This protein binds this small molecule.
Small molecule (SMILES): CCn1c(=O)c2c(nc(/C=C/c3ccc(OC)c(OC)c3)n2C)n(CC)c1=O

Binding-site contacts:
Ligand atom C5' contacts residue LEU274 of chain 1.D at 4.1 Å (hydrophobic).
Ligand atom N3 contacts residue PHE175 of chain 1.D at 4.0 Å.
Ligand atom O2 contacts residue VAL91 of chain 1.D at 3.2 Å.
Ligand atom N1 contacts residue LEU256 of chain 1.D at 3.5 Å.
Ligand atom O3' contacts residue LEU174 of chain 1.D at 4.0 Å.
Ligand atom O6 contacts residue ASN260 of chain 1.D at 3.2 Å (h-bond).
Ligand atom C12 contacts residue PHE175 of chain 1.D at 3.8 Å (hydrophobic).
Ligand atom C5' contacts residue HIS271 of chain 1.D at 4.0 Å.
Ligand atom C22 contacts residue PHE175 of chain 1.D at 4.0 Å (hydrophobic).
Ligand atom CA contacts residue PHE175 of chain 1.D at 3.9 Å (hydrophobic).
Ligand atom O6 contacts residue LEU256 of chain 1.D at 3.3 Å.
Ligand atom C7 contacts residue GLU176 of chain 1.D at 3.5 Å.
Ligand atom C3' contacts residue LEU274 of chain 1.D at 3.8 Å (hydrophobic).
Ligand atom N9 contacts residue PHE175 of chain 1.D at 3.6 Å.
Ligand atom C11 contacts residue LEU256 of chain 1.D at 3.4 Å (hydrophobic).
Ligand atom C4' contacts residue LEU274 of chain 1.D at 3.7 Å (hydrophobic).
Ligand atom C7 contacts residue MET277 of chain 1.D at 3.7 Å (hydrophobic).
Ligand atom C6' contacts residue MET277 of chain 1.D at 4.0 Å (hydrophobic).
Ligand atom C9' contacts residue TYR278 of chain 1.D at 4.0 Å (hydrophobic).
Ligand atom C8 contacts residue PHE175 of chain 1.D at 3.6 Å (hydrophobic).
Ligand atom CB contacts residue ILE281 of chain 1.D at 4.0 Å (hydrophobic).
Ligand atom C6 contacts residue LEU256 of chain 1.D at 3.7 Å (hydrophobic).
Ligand atom C12 contacts residue LEU92 of chain 1.D at 3.0 Å (hydrophobic).
Ligand atom N9 contacts residue ILE281 of chain 1.D at 3.7 Å.
Ligand atom O6 contacts residue PHE175 of chain 1.D at 3.7 Å.
Ligand atom O4' contacts residue LEU274 of chain 1.D at 3.9 Å.
Ligand atom C2 contacts residue PHE175 of chain 1.D at 4.1 Å (hydrophobic).
Ligand atom C7 contacts residue ASN260 of chain 1.D at 3.7 Å.
Ligand atom C8' contacts residue LEU274 of chain 1.D at 4.0 Å (hydrophobic).
Ligand atom N7 contacts residue PHE175 of chain 1.D at 3.5 Å.
Ligand atom C7 contacts residue PHE175 of chain 1.D at 3.9 Å (hydrophobic).
Ligand atom C9' contacts residue SER74 of chain 1.D at 3.1 Å.
Ligand atom C6 contacts residue PHE175 of chain 1.D at 3.5 Å (hydrophobic).
Ligand atom C4 contacts residue PHE175 of chain 1.D at 3.7 Å (hydrophobic).
Ligand atom C5 contacts residue PHE175 of chain 1.D at 3.5 Å (hydrophobic).
Ligand atom C6' contacts residue GLU176 of chain 1.D at 4.1 Å.
Ligand atom CA contacts residue GLU176 of chain 1.D at 4.1 Å.
Ligand atom C8 contacts residue ILE281 of chain 1.D at 4.0 Å (hydrophobic).
Ligand atom N1 contacts residue PHE175 of chain 1.D at 3.9 Å.
Ligand atom C9' contacts residue LEU174 of chain 1.D at 3.9 Å (hydrophobic).

Sequence of chain 1.D:
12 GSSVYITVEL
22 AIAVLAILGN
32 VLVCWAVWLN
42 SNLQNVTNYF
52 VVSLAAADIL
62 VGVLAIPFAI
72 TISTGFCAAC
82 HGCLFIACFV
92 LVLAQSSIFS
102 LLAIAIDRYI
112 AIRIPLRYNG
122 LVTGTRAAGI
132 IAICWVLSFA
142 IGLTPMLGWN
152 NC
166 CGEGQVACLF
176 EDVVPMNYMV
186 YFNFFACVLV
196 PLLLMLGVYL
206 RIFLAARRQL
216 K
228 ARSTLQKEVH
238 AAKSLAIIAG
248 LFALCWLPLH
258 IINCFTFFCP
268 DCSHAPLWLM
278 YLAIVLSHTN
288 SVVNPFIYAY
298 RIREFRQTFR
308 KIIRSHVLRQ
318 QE